The protein below binds the small molecule below.
Small molecule (SMILES): CN1[C@@H]2CC[C@H]1CC(=O)C2

Sequence of chain 2.B:
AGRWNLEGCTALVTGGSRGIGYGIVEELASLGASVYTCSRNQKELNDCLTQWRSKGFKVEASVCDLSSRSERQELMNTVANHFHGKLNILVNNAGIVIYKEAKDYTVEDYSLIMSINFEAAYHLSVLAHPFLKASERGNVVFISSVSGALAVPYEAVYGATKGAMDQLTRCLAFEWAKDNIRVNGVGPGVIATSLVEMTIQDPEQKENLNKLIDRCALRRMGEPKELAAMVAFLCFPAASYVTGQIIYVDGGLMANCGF

Binding-site contacts:
Ligand atom C9 contacts residue GLU155 of chain 2.B at 3.6 Å.
Ligand atom C4 contacts residue LEU195 of chain 2.B at 4.3 Å (hydrophobic).
Ligand atom C4 contacts residue TYR158 of chain 2.B at 4.2 Å (hydrophobic).
Ligand atom C7 contacts residue LEU212 of chain 2.B at 4.4 Å (hydrophobic).
Ligand atom C1 contacts residue LEU212 of chain 2.B at 3.8 Å (hydrophobic).
Ligand atom N8 contacts residue GLU155 of chain 2.B at 2.7 Å (salt-bridge).
Ligand atom C7 contacts residue VAL196 of chain 2.B at 4.4 Å (hydrophobic).
Ligand atom C9 contacts residue LEU209 of chain 2.B at 3.7 Å (hydrophobic).
Ligand atom C2 contacts residue GLU155 of chain 2.B at 3.3 Å.
Ligand atom O3 contacts residue SER147 of chain 2.B at 3.7 Å.
Ligand atom C4 contacts residue GLU155 of chain 2.B at 3.1 Å.
Ligand atom C1 contacts residue VAL190 of chain 2.B at 4.3 Å (hydrophobic).
Ligand atom C5 contacts residue TYR99 of chain 2.B at 3.5 Å (hydrophobic).
Ligand atom C9 contacts residue TYR99 of chain 2.B at 3.5 Å (hydrophobic).
Ligand atom C2 contacts residue SER147 of chain 2.B at 4.2 Å.
Ligand atom C4 contacts residue TYR99 of chain 2.B at 4.2 Å (hydrophobic).
Ligand atom C7 contacts residue GLY189 of chain 2.B at 4.0 Å.
Ligand atom C3 contacts residue TYR158 of chain 2.B at 4.3 Å (hydrophobic).
Ligand atom C9 contacts residue THR199 of chain 2.B at 4.1 Å.
Ligand atom O3 contacts residue SER145 of chain 2.B at 2.9 Å (h-bond).
Ligand atom C3 contacts residue GLU155 of chain 2.B at 3.2 Å.
Ligand atom O3 contacts residue GLU155 of chain 2.B at 3.1 Å (salt-bridge).
Ligand atom C2 contacts residue GLY189 of chain 2.B at 4.4 Å.
Ligand atom N8 contacts residue TYR99 of chain 2.B at 3.8 Å.
Ligand atom C1 contacts residue GLU155 of chain 2.B at 3.6 Å.
Ligand atom C4 contacts residue NDP1 of chain 2.E at 4.2 Å.
Ligand atom C6 contacts residue VAL196 of chain 2.B at 3.6 Å (hydrophobic).
Ligand atom C3 contacts residue NDP1 of chain 2.E at 3.9 Å.
Ligand atom C7 contacts residue VAL190 of chain 2.B at 3.5 Å (hydrophobic).
Ligand atom C7 contacts residue LEU209 of chain 2.B at 4.1 Å (hydrophobic).
Ligand atom C5 contacts residue GLU155 of chain 2.B at 3.4 Å.
Ligand atom C3 contacts residue SER147 of chain 2.B at 4.2 Å.
Ligand atom C2 contacts residue LEU212 of chain 2.B at 4.2 Å (hydrophobic).
Ligand atom C3 contacts residue SER145 of chain 2.B at 4.1 Å.
Ligand atom O3 contacts residue NDP1 of chain 2.E at 3.3 Å.
Ligand atom O3 contacts residue TYR158 of chain 2.B at 3.5 Å (h-bond).
Ligand atom C5 contacts residue LEU195 of chain 2.B at 3.8 Å (hydrophobic).
Ligand atom C6 contacts residue LEU195 of chain 2.B at 3.9 Å (hydrophobic).
Ligand atom C6 contacts residue NDP1 of chain 2.E at 3.2 Å.
Ligand atom C7 contacts residue NDP1 of chain 2.E at 3.7 Å.